This protein binds this small molecule.
Small molecule (SMILES): Cc1ccc(-c2noc(C)c2Cn2ncc(N3CC4(CCCCO4)C3)cc2=O)nn1

Binding-site contacts:
Ligand atom C10 contacts residue TYR49 of chain 1.A at 3.8 Å (hydrophobic).
Ligand atom C6 contacts residue PHE68 of chain 1.A at 3.7 Å (hydrophobic).
Ligand atom C10 contacts residue PHE68 of chain 1.A at 4.0 Å (hydrophobic).
Ligand atom C12 contacts residue THR208 of chain 1.B at 3.5 Å.
Ligand atom O1 contacts residue THR208 of chain 1.B at 2.5 Å (h-bond).
Ligand atom N4 contacts residue PHE68 of chain 1.A at 4.0 Å.
Ligand atom C9 contacts residue THR208 of chain 1.B at 4.0 Å.
Ligand atom N1 contacts residue THR208 of chain 1.B at 3.2 Å (h-bond).
Ligand atom N2 contacts residue PHE68 of chain 1.A at 4.2 Å.
Ligand atom O contacts residue ALA70 of chain 1.A at 3.9 Å.
Ligand atom O1 contacts residue SER209 of chain 1.B at 3.7 Å.
Ligand atom N contacts residue THR208 of chain 1.B at 3.1 Å (h-bond).
Ligand atom O contacts residue PHE68 of chain 1.A at 3.8 Å.
Ligand atom C contacts residue TYR213 of chain 1.B at 3.7 Å (hydrophobic).
Ligand atom O1 contacts residue TYR49 of chain 1.A at 4.2 Å.
Ligand atom C7 contacts residue ALA70 of chain 1.A at 3.9 Å (hydrophobic).
Ligand atom N contacts residue THR210 of chain 1.B at 4.0 Å.
Ligand atom O2 contacts residue HIS105 of chain 1.B at 3.9 Å.
Ligand atom C9 contacts residue SER209 of chain 1.B at 3.8 Å.
Ligand atom N3 contacts residue TYR49 of chain 1.A at 3.9 Å.
Ligand atom C17 contacts residue ASN51 of chain 1.A at 3.6 Å.
Ligand atom O contacts residue THR133 of chain 1.A at 2.7 Å (h-bond).
Ligand atom C2 contacts residue TYR163 of chain 1.B at 3.9 Å (hydrophobic).
Ligand atom N2 contacts residue THR133 of chain 1.A at 2.9 Å (h-bond).
Ligand atom C7 contacts residue PHE68 of chain 1.A at 3.3 Å (hydrophobic).
Ligand atom C12 contacts residue TYR49 of chain 1.A at 4.1 Å (hydrophobic).
Ligand atom C9 contacts residue TYR49 of chain 1.A at 3.9 Å (hydrophobic).
Ligand atom N3 contacts residue THR208 of chain 1.B at 3.6 Å.
Ligand atom C14 contacts residue TYR49 of chain 1.A at 3.9 Å (hydrophobic).
Ligand atom C7 contacts residue ASP47 of chain 1.A at 3.6 Å.
Ligand atom N1 contacts residue THR210 of chain 1.B at 3.9 Å.
Ligand atom C13 contacts residue TYR49 of chain 1.A at 4.0 Å (hydrophobic).
Ligand atom C16 contacts residue TYR49 of chain 1.A at 3.8 Å (hydrophobic).
Ligand atom C5 contacts residue THR133 of chain 1.A at 4.1 Å.
Ligand atom C19 contacts residue HIS105 of chain 1.B at 3.6 Å.
Ligand atom C11 contacts residue TYR49 of chain 1.A at 3.9 Å (hydrophobic).
Ligand atom N4 contacts residue TYR49 of chain 1.A at 3.9 Å.
Ligand atom C6 contacts residue THR133 of chain 1.A at 4.0 Å.
Ligand atom C20 contacts residue ILE206 of chain 1.B at 4.2 Å (hydrophobic).
Ligand atom C13 contacts residue THR208 of chain 1.B at 2.9 Å.

Sequence of chain 1.A:
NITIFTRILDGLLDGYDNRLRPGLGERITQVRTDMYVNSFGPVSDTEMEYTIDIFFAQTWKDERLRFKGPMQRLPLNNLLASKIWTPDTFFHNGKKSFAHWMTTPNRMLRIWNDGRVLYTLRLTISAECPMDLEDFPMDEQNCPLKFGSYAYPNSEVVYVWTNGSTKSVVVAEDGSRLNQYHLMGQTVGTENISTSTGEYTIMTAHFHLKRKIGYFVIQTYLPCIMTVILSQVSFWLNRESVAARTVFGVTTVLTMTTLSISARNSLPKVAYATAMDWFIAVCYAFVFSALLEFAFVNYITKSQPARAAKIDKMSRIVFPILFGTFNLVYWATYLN

Sequence of chain 1.B:
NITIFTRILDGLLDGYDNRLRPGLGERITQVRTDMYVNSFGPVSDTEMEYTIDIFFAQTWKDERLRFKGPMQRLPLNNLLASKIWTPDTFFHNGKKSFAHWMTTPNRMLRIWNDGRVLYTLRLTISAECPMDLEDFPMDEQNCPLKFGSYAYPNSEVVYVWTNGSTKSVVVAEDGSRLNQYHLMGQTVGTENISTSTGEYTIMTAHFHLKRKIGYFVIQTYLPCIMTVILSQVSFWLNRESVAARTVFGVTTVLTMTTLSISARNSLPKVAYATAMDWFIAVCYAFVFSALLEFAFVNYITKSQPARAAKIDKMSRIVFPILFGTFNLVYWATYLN